Sequence of chain 31.E:
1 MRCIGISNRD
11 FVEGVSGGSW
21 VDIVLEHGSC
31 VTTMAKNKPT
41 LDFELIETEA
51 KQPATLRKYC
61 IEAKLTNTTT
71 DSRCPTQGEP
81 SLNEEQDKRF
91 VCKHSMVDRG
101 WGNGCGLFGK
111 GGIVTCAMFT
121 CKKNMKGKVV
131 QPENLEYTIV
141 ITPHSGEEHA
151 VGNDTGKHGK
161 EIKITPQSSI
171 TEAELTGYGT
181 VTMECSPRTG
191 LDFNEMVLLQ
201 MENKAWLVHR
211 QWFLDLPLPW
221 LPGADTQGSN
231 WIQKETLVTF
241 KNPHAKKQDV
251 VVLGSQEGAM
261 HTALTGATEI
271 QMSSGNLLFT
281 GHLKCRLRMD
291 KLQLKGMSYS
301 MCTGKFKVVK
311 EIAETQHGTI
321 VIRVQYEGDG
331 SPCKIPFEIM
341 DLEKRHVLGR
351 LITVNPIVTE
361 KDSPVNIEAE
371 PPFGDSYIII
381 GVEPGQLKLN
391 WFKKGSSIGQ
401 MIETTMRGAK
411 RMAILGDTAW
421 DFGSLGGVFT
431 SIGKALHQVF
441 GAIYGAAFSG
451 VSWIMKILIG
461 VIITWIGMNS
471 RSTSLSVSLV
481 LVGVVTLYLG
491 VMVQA

A small-molecule ligand and the protein it binds are described below.
Small molecule (SMILES): CC(=O)N[C@@H]1[C@@H](O)[C@H](O)[C@@H](CO)O[C@H]1O

Binding-site contacts:
Ligand atom O7 contacts residue ASN67 of chain 31.E at 4.5 Å.
Ligand atom C8 contacts residue ASN67 of chain 31.E at 3.6 Å.
Ligand atom O3 contacts residue ASN67 of chain 31.E at 3.8 Å.
Ligand atom N2 contacts residue ASN67 of chain 31.E at 3.3 Å (h-bond).
Ligand atom O5 contacts residue ASN67 of chain 31.E at 2.4 Å (h-bond).
Ligand atom O7 contacts residue MET118 of chain 31.E at 3.5 Å.
Ligand atom C8 contacts residue MET118 of chain 31.E at 4.1 Å (hydrophobic).
Ligand atom C3 contacts residue ASN67 of chain 31.E at 3.6 Å.
Ligand atom O7 contacts residue ARG89 of chain 31.E at 4.2 Å.
Ligand atom C7 contacts residue MET118 of chain 31.E at 3.8 Å (hydrophobic).
Ligand atom C1 contacts residue ASN67 of chain 31.E at 1.4 Å.
Ligand atom C2 contacts residue ASN67 of chain 31.E at 2.4 Å.
Ligand atom C7 contacts residue ASN67 of chain 31.E at 3.8 Å.
Ligand atom C8 contacts residue PHE90 of chain 31.E at 4.4 Å (hydrophobic).
Ligand atom C5 contacts residue ASN67 of chain 31.E at 3.7 Å.
Ligand atom C4 contacts residue ASN67 of chain 31.E at 4.2 Å.